Sequence of chain 1.E:
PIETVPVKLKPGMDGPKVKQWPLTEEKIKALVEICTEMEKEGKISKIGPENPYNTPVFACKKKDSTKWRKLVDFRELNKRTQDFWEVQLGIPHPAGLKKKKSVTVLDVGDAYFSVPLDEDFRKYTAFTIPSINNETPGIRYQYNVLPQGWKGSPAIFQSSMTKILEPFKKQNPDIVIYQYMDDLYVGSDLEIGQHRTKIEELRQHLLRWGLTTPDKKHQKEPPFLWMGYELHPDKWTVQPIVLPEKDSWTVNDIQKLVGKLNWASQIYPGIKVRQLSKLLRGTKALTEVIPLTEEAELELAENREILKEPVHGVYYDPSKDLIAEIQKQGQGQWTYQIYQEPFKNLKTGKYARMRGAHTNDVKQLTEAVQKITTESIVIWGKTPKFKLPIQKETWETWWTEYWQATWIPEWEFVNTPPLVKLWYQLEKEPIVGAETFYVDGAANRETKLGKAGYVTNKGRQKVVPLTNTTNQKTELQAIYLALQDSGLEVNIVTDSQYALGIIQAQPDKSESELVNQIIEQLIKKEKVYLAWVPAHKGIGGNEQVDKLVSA

Binding-site contacts:
Ligand atom C8 contacts residue TYR185 of chain 1.E at 4.1 Å (hydrophobic).
Ligand atom C9 contacts residue ASP187 of chain 1.E at 3.0 Å.
Ligand atom C5 contacts residue ASP187 of chain 1.E at 4.3 Å.
Ligand atom C9 contacts residue MET186 of chain 1.E at 4.5 Å (hydrophobic).
Ligand atom C8 contacts residue MET186 of chain 1.E at 3.6 Å (hydrophobic).
Ligand atom BR1 contacts residue GLN153 of chain 1.E at 3.0 Å.
Ligand atom C6 contacts residue GLN153 of chain 1.E at 3.5 Å.
Ligand atom C5 contacts residue GLN153 of chain 1.E at 3.7 Å.
Ligand atom N3 contacts residue GLN153 of chain 1.E at 4.5 Å.
Ligand atom C8 contacts residue ASP187 of chain 1.E at 3.8 Å.
Ligand atom BR1 contacts residue ASP187 of chain 1.E at 3.6 Å.
Ligand atom BR1 contacts residue TYR117 of chain 1.E at 4.4 Å.
Ligand atom C1 contacts residue MET186 of chain 1.E at 3.8 Å (hydrophobic).
Ligand atom C7 contacts residue ASP187 of chain 1.E at 4.5 Å.
Ligand atom C4 contacts residue ASP187 of chain 1.E at 4.1 Å.

A small-molecule ligand and the protein it binds are described below.
Small molecule (SMILES): CN(C(=O)Cn1cc(Br)cn1)C1CC1